Binding-site contacts:
Ligand atom O3 contacts residue LEU922 of chain 1.B at 4.4 Å.
Ligand atom N2 contacts residue LEU922 of chain 1.B at 4.5 Å.
Ligand atom C1 contacts residue ASN717 of chain 1.B at 1.4 Å.
Ligand atom C5 contacts residue GLN926 of chain 1.B at 3.9 Å.
Ligand atom C6 contacts residue GLN926 of chain 1.B at 4.1 Å.
Ligand atom O7 contacts residue GLN1071 of chain 1.B at 3.6 Å (h-bond).
Ligand atom C2 contacts residue ASN717 of chain 1.B at 2.5 Å.
Ligand atom C3 contacts residue LEU922 of chain 1.B at 3.8 Å (hydrophobic).
Ligand atom O7 contacts residue ASN717 of chain 1.B at 3.3 Å (h-bond).
Ligand atom O5 contacts residue GLN926 of chain 1.B at 4.2 Å.
Ligand atom O7 contacts residue ASN925 of chain 1.B at 4.3 Å.
Ligand atom C8 contacts residue ASN717 of chain 1.B at 4.2 Å.
Ligand atom C4 contacts residue ASN717 of chain 1.B at 4.2 Å.
Ligand atom C3 contacts residue ASN717 of chain 1.B at 3.8 Å.
Ligand atom C5 contacts residue ASN717 of chain 1.B at 3.7 Å.
Ligand atom N2 contacts residue ASN717 of chain 1.B at 2.9 Å (h-bond).
Ligand atom O5 contacts residue ASN717 of chain 1.B at 2.4 Å (h-bond).
Ligand atom C7 contacts residue ASN717 of chain 1.B at 3.3 Å.
Ligand atom O4 contacts residue LEU922 of chain 1.B at 4.4 Å.

Sequence of chain 1.B:
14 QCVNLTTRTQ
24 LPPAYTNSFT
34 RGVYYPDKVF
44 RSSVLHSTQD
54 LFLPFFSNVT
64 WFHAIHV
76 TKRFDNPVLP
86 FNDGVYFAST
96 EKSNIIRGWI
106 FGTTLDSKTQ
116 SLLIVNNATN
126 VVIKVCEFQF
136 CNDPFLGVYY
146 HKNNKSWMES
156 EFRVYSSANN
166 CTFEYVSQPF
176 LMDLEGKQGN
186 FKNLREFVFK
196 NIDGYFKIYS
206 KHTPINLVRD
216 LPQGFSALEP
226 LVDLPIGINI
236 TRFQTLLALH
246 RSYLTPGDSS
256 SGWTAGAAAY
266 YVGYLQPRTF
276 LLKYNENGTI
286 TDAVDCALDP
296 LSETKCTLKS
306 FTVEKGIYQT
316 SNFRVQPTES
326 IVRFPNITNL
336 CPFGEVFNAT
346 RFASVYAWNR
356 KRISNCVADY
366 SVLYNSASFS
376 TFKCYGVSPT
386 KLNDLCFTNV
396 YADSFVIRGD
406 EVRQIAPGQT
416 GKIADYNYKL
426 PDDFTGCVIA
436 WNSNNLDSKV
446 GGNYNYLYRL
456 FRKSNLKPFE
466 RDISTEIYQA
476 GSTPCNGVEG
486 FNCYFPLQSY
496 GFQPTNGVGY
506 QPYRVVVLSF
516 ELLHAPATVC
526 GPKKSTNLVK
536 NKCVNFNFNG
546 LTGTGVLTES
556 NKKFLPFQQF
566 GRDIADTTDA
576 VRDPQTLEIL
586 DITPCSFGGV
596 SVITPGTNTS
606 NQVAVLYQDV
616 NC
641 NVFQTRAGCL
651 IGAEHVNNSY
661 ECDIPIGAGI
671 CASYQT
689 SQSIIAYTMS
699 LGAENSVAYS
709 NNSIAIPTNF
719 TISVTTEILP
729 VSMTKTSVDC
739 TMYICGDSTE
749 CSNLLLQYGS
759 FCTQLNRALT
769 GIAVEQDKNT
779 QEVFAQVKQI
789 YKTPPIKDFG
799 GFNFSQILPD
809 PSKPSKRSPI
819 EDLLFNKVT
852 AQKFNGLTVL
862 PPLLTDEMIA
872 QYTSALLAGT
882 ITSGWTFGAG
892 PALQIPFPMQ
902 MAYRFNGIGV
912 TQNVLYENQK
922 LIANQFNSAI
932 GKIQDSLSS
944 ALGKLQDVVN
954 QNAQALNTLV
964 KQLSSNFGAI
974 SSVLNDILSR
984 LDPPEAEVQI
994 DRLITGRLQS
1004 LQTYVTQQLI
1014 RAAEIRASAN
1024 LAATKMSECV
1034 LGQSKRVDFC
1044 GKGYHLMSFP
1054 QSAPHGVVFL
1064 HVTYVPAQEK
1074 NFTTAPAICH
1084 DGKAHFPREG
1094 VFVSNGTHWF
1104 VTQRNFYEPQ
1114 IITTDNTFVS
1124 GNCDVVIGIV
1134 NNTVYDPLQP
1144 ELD

A protein and the small-molecule ligand that binds it are described below.
Small molecule (SMILES): CC(=O)N[C@H]1[C@H](O[C@H]2[C@H](O)[C@@H](NC(C)=O)CO[C@@H]2CO)O[C@H](CO)[C@@H](O)[C@@H]1O